Binding-site contacts:
Ligand atom C4 contacts residue ASN1131 of chain 1.C at 4.2 Å.
Ligand atom O7 contacts residue ASN1131 of chain 1.C at 3.1 Å (h-bond).
Ligand atom C7 contacts residue ASN1131 of chain 1.C at 3.2 Å.
Ligand atom O5 contacts residue ASN1131 of chain 1.C at 2.4 Å (h-bond).
Ligand atom C2 contacts residue ASN1131 of chain 1.C at 2.5 Å.
Ligand atom C3 contacts residue ASN1131 of chain 1.C at 3.8 Å.
Ligand atom N2 contacts residue ASN1131 of chain 1.C at 2.9 Å (h-bond).
Ligand atom C5 contacts residue ASN1131 of chain 1.C at 3.7 Å.
Ligand atom C8 contacts residue ILE1129 of chain 1.C at 4.1 Å (hydrophobic).
Ligand atom C8 contacts residue ASN1131 of chain 1.C at 4.2 Å.
Ligand atom C8 contacts residue VAL1130 of chain 1.C at 4.5 Å (hydrophobic).
Ligand atom C1 contacts residue ASN1131 of chain 1.C at 1.4 Å.

The protein below binds the small molecule below.
Small molecule (SMILES): CC(=O)N[C@@H]1[C@@H](O)[C@H](O)[C@@H](CO)O[C@H]1O

Sequence of chain 1.C:
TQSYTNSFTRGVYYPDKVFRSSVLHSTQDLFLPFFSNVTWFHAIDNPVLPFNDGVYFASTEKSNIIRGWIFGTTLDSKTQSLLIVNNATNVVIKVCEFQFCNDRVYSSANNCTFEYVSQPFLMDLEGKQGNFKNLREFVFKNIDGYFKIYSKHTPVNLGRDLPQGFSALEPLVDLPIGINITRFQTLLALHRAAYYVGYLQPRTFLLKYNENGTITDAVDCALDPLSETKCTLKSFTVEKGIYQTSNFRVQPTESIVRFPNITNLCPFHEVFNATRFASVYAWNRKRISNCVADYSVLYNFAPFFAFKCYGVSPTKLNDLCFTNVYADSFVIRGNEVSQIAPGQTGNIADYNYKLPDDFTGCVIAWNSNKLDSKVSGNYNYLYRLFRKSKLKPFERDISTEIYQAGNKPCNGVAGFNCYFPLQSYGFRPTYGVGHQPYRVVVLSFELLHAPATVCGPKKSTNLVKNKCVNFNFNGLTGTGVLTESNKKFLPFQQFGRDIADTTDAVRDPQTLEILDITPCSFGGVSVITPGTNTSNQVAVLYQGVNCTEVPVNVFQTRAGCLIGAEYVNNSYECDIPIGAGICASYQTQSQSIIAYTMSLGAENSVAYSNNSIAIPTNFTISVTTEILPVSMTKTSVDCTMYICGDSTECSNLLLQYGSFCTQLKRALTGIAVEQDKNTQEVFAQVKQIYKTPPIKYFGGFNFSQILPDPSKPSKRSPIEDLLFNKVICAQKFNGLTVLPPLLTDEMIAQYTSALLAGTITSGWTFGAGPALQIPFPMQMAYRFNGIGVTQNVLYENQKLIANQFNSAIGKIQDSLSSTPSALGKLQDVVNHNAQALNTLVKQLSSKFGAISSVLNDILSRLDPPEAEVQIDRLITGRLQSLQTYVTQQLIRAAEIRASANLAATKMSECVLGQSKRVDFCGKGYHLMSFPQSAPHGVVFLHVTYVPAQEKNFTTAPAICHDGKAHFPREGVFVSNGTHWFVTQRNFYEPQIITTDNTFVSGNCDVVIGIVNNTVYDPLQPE